Binding-site contacts:
Ligand atom C2 contacts residue ASN87 of chain 2.B at 2.4 Å.
Ligand atom C1 contacts residue ASN87 of chain 2.B at 1.4 Å.
Ligand atom C4 contacts residue ASN87 of chain 2.B at 4.2 Å.
Ligand atom N2 contacts residue ASN87 of chain 2.B at 2.9 Å (h-bond).
Ligand atom O7 contacts residue ASN87 of chain 2.B at 3.9 Å.
Ligand atom O7 contacts residue ASP85 of chain 2.B at 4.3 Å.
Ligand atom C1 contacts residue SER89 of chain 2.B at 4.5 Å.
Ligand atom O6 contacts residue LEU151 of chain 2.B at 3.4 Å.
Ligand atom O4 contacts residue LEU151 of chain 2.B at 3.7 Å.
Ligand atom C4 contacts residue LEU151 of chain 2.B at 4.4 Å (hydrophobic).
Ligand atom C5 contacts residue ASN87 of chain 2.B at 3.7 Å.
Ligand atom O5 contacts residue SER79 of chain 2.B at 4.4 Å.
Ligand atom C5 contacts residue SER89 of chain 2.B at 4.3 Å.
Ligand atom C7 contacts residue ASN87 of chain 2.B at 3.6 Å.
Ligand atom O5 contacts residue ASN87 of chain 2.B at 2.3 Å (h-bond).
Ligand atom C3 contacts residue ASN87 of chain 2.B at 3.7 Å.
Ligand atom C6 contacts residue LEU151 of chain 2.B at 3.8 Å (hydrophobic).
Ligand atom O5 contacts residue SER89 of chain 2.B at 4.1 Å.
Ligand atom C5 contacts residue LEU151 of chain 2.B at 4.1 Å (hydrophobic).

A protein and the small-molecule ligand that binds it are described below.
Small molecule (SMILES): CC(=O)N[C@@H]1[C@@H](O)[C@H](O)[C@@H](CO)O[C@H]1O

Sequence of chain 2.B:
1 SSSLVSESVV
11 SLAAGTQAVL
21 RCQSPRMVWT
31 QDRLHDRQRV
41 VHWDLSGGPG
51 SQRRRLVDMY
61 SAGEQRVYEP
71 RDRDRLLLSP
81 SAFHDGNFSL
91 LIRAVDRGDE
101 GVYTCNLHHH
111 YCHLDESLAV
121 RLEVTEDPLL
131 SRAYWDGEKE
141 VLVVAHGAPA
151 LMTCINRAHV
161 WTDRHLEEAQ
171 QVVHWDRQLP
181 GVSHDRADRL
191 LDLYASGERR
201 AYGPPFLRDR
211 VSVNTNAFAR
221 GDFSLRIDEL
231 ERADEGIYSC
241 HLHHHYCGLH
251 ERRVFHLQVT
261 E